This protein binds this small molecule.
Small molecule (SMILES): CC(=O)N[C@@H]1[C@@H](O)[C@H](O)[C@@H](CO)O[C@H]1O

Sequence of chain 3.A:
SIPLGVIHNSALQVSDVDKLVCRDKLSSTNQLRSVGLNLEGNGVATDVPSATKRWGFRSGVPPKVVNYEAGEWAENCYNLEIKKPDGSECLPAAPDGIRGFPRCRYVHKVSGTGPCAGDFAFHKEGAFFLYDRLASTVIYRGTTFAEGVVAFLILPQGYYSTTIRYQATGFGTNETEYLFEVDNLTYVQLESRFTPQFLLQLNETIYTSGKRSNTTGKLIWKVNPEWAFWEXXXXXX

Binding-site contacts:
Ligand atom C6 contacts residue ASN201 of chain 3.A at 3.2 Å.
Ligand atom O7 contacts residue ASN201 of chain 3.A at 3.7 Å.
Ligand atom C3 contacts residue ASN201 of chain 3.A at 3.4 Å.
Ligand atom O6 contacts residue ASN201 of chain 3.A at 3.6 Å.
Ligand atom O3 contacts residue ASN201 of chain 3.A at 4.4 Å.
Ligand atom N2 contacts residue ASN201 of chain 3.A at 3.5 Å (h-bond).
Ligand atom C1 contacts residue ASN201 of chain 3.A at 1.4 Å.
Ligand atom C2 contacts residue ASN201 of chain 3.A at 2.5 Å.
Ligand atom C4 contacts residue ASN201 of chain 3.A at 3.3 Å.
Ligand atom O5 contacts residue ASN201 of chain 3.A at 2.5 Å (h-bond).
Ligand atom C7 contacts residue ASN201 of chain 3.A at 4.0 Å.
Ligand atom C5 contacts residue ASN201 of chain 3.A at 3.1 Å.